Sequence of chain 1.E:
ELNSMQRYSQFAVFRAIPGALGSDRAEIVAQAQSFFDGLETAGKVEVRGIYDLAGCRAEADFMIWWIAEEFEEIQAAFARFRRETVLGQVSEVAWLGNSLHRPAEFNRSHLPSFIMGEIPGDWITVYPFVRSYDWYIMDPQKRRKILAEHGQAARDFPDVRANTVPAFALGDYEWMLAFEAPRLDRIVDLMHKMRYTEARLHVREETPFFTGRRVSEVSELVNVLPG

Binding-site contacts:
Ligand atom C1D contacts residue PHE189 of chain 1.E at 3.3 Å (hydrophobic).
Ligand atom ND contacts residue HIS160 of chain 1.E at 2.8 Å (h-bond).
Ligand atom O1D contacts residue MET204 of chain 1.E at 3.6 Å.
Ligand atom CGD contacts residue ARG210 of chain 1.E at 3.5 Å.
Ligand atom O2C contacts residue ALA172 of chain 1.E at 3.6 Å.
Ligand atom C2B contacts residue HIS120 of chain 1.E at 3.4 Å.
Ligand atom CMA contacts residue PHE139 of chain 1.E at 3.3 Å (hydrophobic).
Ligand atom CMD contacts residue PHE189 of chain 1.E at 3.1 Å (hydrophobic).
Ligand atom O2D contacts residue PHE139 of chain 1.E at 3.2 Å.
Ligand atom NC contacts residue HIS160 of chain 1.E at 3.0 Å (h-bond).
Ligand atom CMA contacts residue ARG141 of chain 1.E at 3.4 Å.
Ligand atom CBD contacts residue TYR137 of chain 1.E at 3.3 Å (hydrophobic).
Ligand atom C1B contacts residue HIS120 of chain 1.E at 3.6 Å.
Ligand atom CHD contacts residue PHE189 of chain 1.E at 3.3 Å (hydrophobic).
Ligand atom CMC contacts residue ALA164 of chain 1.E at 3.1 Å (hydrophobic).
Ligand atom O1A contacts residue ARG141 of chain 1.E at 2.7 Å (salt-bridge).
Ligand atom C3B contacts residue HIS120 of chain 1.E at 3.4 Å.
Ligand atom C1D contacts residue HIS160 of chain 1.E at 3.5 Å.
Ligand atom C4D contacts residue HIS160 of chain 1.E at 3.2 Å.
Ligand atom FE contacts residue HIS160 of chain 1.E at 2.4 Å.
Ligand atom O2B contacts residue ASN117 of chain 1.E at 3.5 Å (h-bond).
Ligand atom CAB contacts residue HIS120 of chain 1.E at 3.4 Å.
Ligand atom NA contacts residue HIS160 of chain 1.E at 3.4 Å (h-bond).
Ligand atom C4B contacts residue HIS120 of chain 1.E at 3.5 Å.
Ligand atom CBA contacts residue TRP185 of chain 1.E at 3.7 Å (hydrophobic).
Ligand atom O2C contacts residue HIS120 of chain 1.E at 3.2 Å.
Ligand atom O2D contacts residue ARG210 of chain 1.E at 3.1 Å (salt-bridge).
Ligand atom CMD contacts residue MET201 of chain 1.E at 3.3 Å (hydrophobic).
Ligand atom CAD contacts residue LEU187 of chain 1.E at 3.6 Å (hydrophobic).
Ligand atom CGA contacts residue TRP145 of chain 1.E at 3.4 Å (hydrophobic).
Ligand atom C2D contacts residue PHE189 of chain 1.E at 3.1 Å (hydrophobic).
Ligand atom CBD contacts residue MET201 of chain 1.E at 3.4 Å (hydrophobic).
Ligand atom CAD contacts residue TYR137 of chain 1.E at 3.1 Å (hydrophobic).
Ligand atom O1A contacts residue TRP145 of chain 1.E at 3.5 Å (h-bond).
Ligand atom NB contacts residue HIS160 of chain 1.E at 3.6 Å (h-bond).
Ligand atom C3D contacts residue PHE189 of chain 1.E at 3.6 Å (hydrophobic).
Ligand atom C2A contacts residue ARG141 of chain 1.E at 3.5 Å.
Ligand atom O2A contacts residue TRP145 of chain 1.E at 2.7 Å (h-bond).
Ligand atom CMB contacts residue HIS120 of chain 1.E at 3.5 Å.
Ligand atom CHA contacts residue HIS160 of chain 1.E at 3.5 Å.

This small molecule binds to this protein.
Small molecule (SMILES): CC1=C(CCC(=O)O)C2=Cc3c(CCC(=O)O)c(C)c4n3[Fe@]35n6c(c(C)c(CCC(=O)O)c6=CC1=[N+]23)=CC1=[N+]5C(=C4)C(C)=C1CCC(=O)O